A protein and the small-molecule ligand that binds it are described below.
Small molecule (SMILES): CC(C)=CCC/C(C)=C/CC[C@H](C)CCOP(=O)(O)OP(=O)(O)O

Binding-site contacts:
Ligand atom C10 contacts residue GLY182 of chain 1.B at 3.5 Å.
Ligand atom O1B contacts residue LYS231 of chain 1.B at 3.7 Å.
Ligand atom PA contacts residue MG1 of chain 1.I at 2.8 Å.
Ligand atom C4 contacts residue ALA183 of chain 1.B at 3.7 Å (hydrophobic).
Ligand atom O1A contacts residue MG1 of chain 1.K at 2.1 Å.
Ligand atom C15 contacts residue ASN224 of chain 1.B at 3.6 Å.
Ligand atom O2A contacts residue MG1 of chain 1.J at 1.9 Å.
Ligand atom O1B contacts residue MG1 of chain 1.K at 2.1 Å.
Ligand atom C5 contacts residue PHE79 of chain 1.B at 3.5 Å (hydrophobic).
Ligand atom PA contacts residue MG1 of chain 1.J at 3.2 Å.
Ligand atom O3B contacts residue LYS231 of chain 1.B at 2.5 Å (salt-bridge).
Ligand atom O1A contacts residue MG1 of chain 1.I at 3.6 Å.
Ligand atom PB contacts residue MG1 of chain 1.K at 3.4 Å.
Ligand atom O2A contacts residue ASP82 of chain 1.B at 2.9 Å (salt-bridge).
Ligand atom C11 contacts residue PHE55 of chain 1.B at 3.4 Å (hydrophobic).
Ligand atom O1B contacts residue SER228 of chain 1.B at 3.1 Å (h-bond).
Ligand atom O3B contacts residue MG1 of chain 1.I at 2.2 Å.
Ligand atom C3 contacts residue GLY182 of chain 1.B at 3.4 Å.
Ligand atom O2B contacts residue ARG310 of chain 1.B at 2.9 Å (salt-bridge).
Ligand atom C12 contacts residue GLY182 of chain 1.B at 3.6 Å.
Ligand atom C2 contacts residue ASP82 of chain 1.B at 3.2 Å.
Ligand atom O1B contacts residue ASN224 of chain 1.B at 3.1 Å (h-bond).
Ligand atom O1 contacts residue ARG178 of chain 1.B at 3.0 Å (salt-bridge).
Ligand atom O3A contacts residue MG1 of chain 1.I at 3.0 Å.
Ligand atom C10 contacts residue ALA183 of chain 1.B at 3.5 Å (hydrophobic).
Ligand atom C8 contacts residue GLY182 of chain 1.B at 3.7 Å.
Ligand atom O2A contacts residue MG1 of chain 1.I at 1.9 Å.
Ligand atom C10 contacts residue LEU78 of chain 1.B at 3.6 Å (hydrophobic).
Ligand atom O3A contacts residue MG1 of chain 1.K at 3.6 Å.
Ligand atom O1A contacts residue ASN224 of chain 1.B at 2.9 Å (h-bond).
Ligand atom O2B contacts residue TYR311 of chain 1.B at 2.7 Å (h-bond).
Ligand atom PA contacts residue MG1 of chain 1.K at 3.5 Å.
Ligand atom PB contacts residue ARG310 of chain 1.B at 3.7 Å.
Ligand atom O1B contacts residue GLU232 of chain 1.B at 3.1 Å (salt-bridge).
Ligand atom PB contacts residue MG1 of chain 1.I at 3.0 Å.
Ligand atom O1A contacts residue GLU232 of chain 1.B at 3.1 Å (salt-bridge).
Ligand atom O3B contacts residue ARG310 of chain 1.B at 3.0 Å (salt-bridge).
Ligand atom PB contacts residue LYS231 of chain 1.B at 3.6 Å.
Ligand atom O2A contacts residue GLU87 of chain 1.B at 2.4 Å (salt-bridge).
Ligand atom O1A contacts residue ARG178 of chain 1.B at 3.3 Å (salt-bridge).

Sequence of chain 1.B:
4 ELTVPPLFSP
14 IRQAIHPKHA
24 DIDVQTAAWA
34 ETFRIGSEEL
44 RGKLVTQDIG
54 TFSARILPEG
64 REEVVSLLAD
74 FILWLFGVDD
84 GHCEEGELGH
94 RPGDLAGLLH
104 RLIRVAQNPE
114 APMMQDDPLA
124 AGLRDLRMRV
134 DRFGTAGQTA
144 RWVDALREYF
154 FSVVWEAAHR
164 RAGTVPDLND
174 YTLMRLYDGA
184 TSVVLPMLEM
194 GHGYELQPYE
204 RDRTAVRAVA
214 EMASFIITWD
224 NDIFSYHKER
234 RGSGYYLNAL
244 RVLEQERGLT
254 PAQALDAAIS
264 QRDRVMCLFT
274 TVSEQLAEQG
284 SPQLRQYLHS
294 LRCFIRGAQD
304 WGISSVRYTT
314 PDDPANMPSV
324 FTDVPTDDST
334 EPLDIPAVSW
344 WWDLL